Binding-site contacts:
Ligand atom O11 contacts residue ANP1 of chain 1.G at 2.6 Å (h-bond).
Ligand atom N10 contacts residue MG1 of chain 1.J at 3.6 Å.
Ligand atom C11 contacts residue ANP1 of chain 1.G at 3.3 Å.
Ligand atom O11 contacts residue ASP43 of chain 1.B at 2.9 Å (salt-bridge).
Ligand atom C8 contacts residue TRP108 of chain 1.B at 3.6 Å (hydrophobic).
Ligand atom C10 contacts residue ANP1 of chain 1.G at 4.0 Å.
Ligand atom O5 contacts residue ASN181 of chain 1.B at 3.3 Å (h-bond).
Ligand atom C12 contacts residue ANP1 of chain 1.G at 4.0 Å.
Ligand atom C2M contacts residue ALA81 of chain 1.B at 4.1 Å (hydrophobic).
Ligand atom N10 contacts residue ANP1 of chain 1.G at 2.8 Å (h-bond).
Ligand atom O5 contacts residue ASP178 of chain 1.B at 2.7 Å (salt-bridge).
Ligand atom N10 contacts residue GLU83 of chain 1.B at 3.1 Å (salt-bridge).
Ligand atom C1M contacts residue ASP126 of chain 1.B at 3.9 Å.
Ligand atom O11 contacts residue MG1 of chain 1.J at 2.2 Å.
Ligand atom C1M contacts residue TRP108 of chain 1.B at 4.1 Å (hydrophobic).
Ligand atom C12 contacts residue TRP108 of chain 1.B at 4.0 Å (hydrophobic).
Ligand atom C2M contacts residue PRO73 of chain 1.B at 3.9 Å (hydrophobic).
Ligand atom C9 contacts residue TRP108 of chain 1.B at 4.0 Å (hydrophobic).
Ligand atom C1M contacts residue GLU83 of chain 1.B at 3.3 Å.
Ligand atom O11 contacts residue GLU83 of chain 1.B at 3.0 Å (salt-bridge).
Ligand atom C8M contacts residue TRP108 of chain 1.B at 3.6 Å (hydrophobic).
Ligand atom C10 contacts residue TRP108 of chain 1.B at 3.9 Å (hydrophobic).
Ligand atom C1M contacts residue ANP1 of chain 1.G at 3.3 Å.
Ligand atom C2M contacts residue GLU107 of chain 1.B at 3.7 Å.
Ligand atom C11 contacts residue GLU83 of chain 1.B at 3.6 Å.
Ligand atom C10 contacts residue GLU83 of chain 1.B at 3.2 Å.
Ligand atom O1B contacts residue ASP178 of chain 1.B at 4.1 Å.
Ligand atom O4B contacts residue ASP178 of chain 1.B at 2.4 Å (salt-bridge).
Ligand atom O9 contacts residue ANP1 of chain 1.G at 3.4 Å (h-bond).
Ligand atom O4B contacts residue ASN181 of chain 1.B at 3.1 Å (h-bond).
Ligand atom O4A contacts residue ASP178 of chain 1.B at 3.1 Å.
Ligand atom C4 contacts residue ASP178 of chain 1.B at 3.2 Å.
Ligand atom C6 contacts residue ASN181 of chain 1.B at 3.9 Å.
Ligand atom O2B contacts residue ANP1 of chain 1.G at 3.3 Å (h-bond).
Ligand atom C5 contacts residue ASN181 of chain 1.B at 4.0 Å.
Ligand atom C10 contacts residue MG1 of chain 1.J at 3.8 Å.
Ligand atom C1M contacts residue GLN104 of chain 1.B at 3.8 Å.
Ligand atom C5 contacts residue ASP178 of chain 1.B at 3.7 Å.
Ligand atom O1B contacts residue TRP108 of chain 1.B at 4.0 Å.
Ligand atom C11 contacts residue MG1 of chain 1.J at 3.5 Å.

Sequence of chain 1.B:
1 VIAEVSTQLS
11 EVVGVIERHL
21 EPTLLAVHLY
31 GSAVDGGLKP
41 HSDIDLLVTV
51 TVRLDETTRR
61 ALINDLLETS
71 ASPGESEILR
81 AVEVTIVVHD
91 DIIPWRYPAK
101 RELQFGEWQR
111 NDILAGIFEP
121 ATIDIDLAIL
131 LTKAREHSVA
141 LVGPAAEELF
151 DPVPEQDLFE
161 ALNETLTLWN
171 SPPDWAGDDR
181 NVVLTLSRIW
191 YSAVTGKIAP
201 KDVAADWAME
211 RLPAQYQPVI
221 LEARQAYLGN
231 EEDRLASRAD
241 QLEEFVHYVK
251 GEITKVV

A protein and the small-molecule ligand that binds it are described below.
Small molecule (SMILES): CN[C@@H]1[C@H](O)[C@H](NC)[C@H]2O[C@]3(O)[C@H](O[C@@H]2[C@H]1O)O[C@H](C)CC3(O)O